Sequence of chain 2.A:
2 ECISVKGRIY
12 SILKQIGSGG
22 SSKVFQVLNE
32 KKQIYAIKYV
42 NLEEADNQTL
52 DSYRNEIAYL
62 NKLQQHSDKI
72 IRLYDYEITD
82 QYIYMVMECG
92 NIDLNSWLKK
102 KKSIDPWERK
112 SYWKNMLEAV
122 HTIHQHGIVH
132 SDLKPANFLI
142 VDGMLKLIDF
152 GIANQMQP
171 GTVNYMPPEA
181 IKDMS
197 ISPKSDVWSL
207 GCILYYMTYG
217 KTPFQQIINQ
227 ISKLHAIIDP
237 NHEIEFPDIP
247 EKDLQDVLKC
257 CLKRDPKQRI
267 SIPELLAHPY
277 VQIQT

The small molecule below binds the protein below.
Small molecule (SMILES): Cn1cc(-c2ccc(Nc3ccc(C#N)c(NC4CCCCC4)n3)cc2OCC#N)cn1

Binding-site contacts:
Ligand atom C3 contacts residue ASN92 of chain 2.A at 3.7 Å.
Ligand atom C23 contacts residue ASN92 of chain 2.A at 3.8 Å.
Ligand atom C22 contacts residue ASN92 of chain 2.A at 3.6 Å.
Ligand atom N2 contacts residue CYS90 of chain 2.A at 2.6 Å (h-bond).
Ligand atom C7 contacts residue LEU140 of chain 2.A at 3.6 Å (hydrophobic).
Ligand atom C1 contacts residue ASP94 of chain 2.A at 3.4 Å.
Ligand atom C4 contacts residue ILE93 of chain 2.A at 3.7 Å (hydrophobic).
Ligand atom C2 contacts residue ILE93 of chain 2.A at 3.9 Å (hydrophobic).
Ligand atom C18 contacts residue GLY18 of chain 2.A at 3.8 Å.
Ligand atom C9 contacts residue GLU89 of chain 2.A at 3.2 Å.
Ligand atom C6 contacts residue ILE17 of chain 2.A at 3.3 Å (hydrophobic).
Ligand atom C19 contacts residue VAL25 of chain 2.A at 3.8 Å (hydrophobic).
Ligand atom C8 contacts residue CYS90 of chain 2.A at 3.6 Å (hydrophobic).
Ligand atom C5 contacts residue ASP94 of chain 2.A at 3.8 Å.
Ligand atom C21 contacts residue ASN92 of chain 2.A at 3.3 Å.
Ligand atom C5 contacts residue ILE17 of chain 2.A at 3.2 Å (hydrophobic).
Ligand atom C17 contacts residue MET157 of chain 2.A at 3.6 Å (hydrophobic).
Ligand atom N2 contacts residue LEU140 of chain 2.A at 3.4 Å.
Ligand atom C12 contacts residue ILE149 of chain 2.A at 3.5 Å (hydrophobic).
Ligand atom C10 contacts residue GLU89 of chain 2.A at 3.6 Å.
Ligand atom C4 contacts residue ILE17 of chain 2.A at 3.8 Å (hydrophobic).
Ligand atom C10 contacts residue ALA37 of chain 2.A at 3.7 Å (hydrophobic).
Ligand atom C7 contacts residue CYS90 of chain 2.A at 3.4 Å (hydrophobic).
Ligand atom C10 contacts residue ILE72 of chain 2.A at 3.7 Å (hydrophobic).
Ligand atom C20 contacts residue CYS90 of chain 2.A at 3.2 Å (hydrophobic).
Ligand atom C15 contacts residue ALA137 of chain 2.A at 3.9 Å (hydrophobic).
Ligand atom N6 contacts residue GLN27 of chain 2.A at 3.5 Å (h-bond).
Ligand atom C contacts residue SER97 of chain 2.A at 3.8 Å.
Ligand atom C9 contacts residue ALA37 of chain 2.A at 3.4 Å (hydrophobic).
Ligand atom O contacts residue ASN92 of chain 2.A at 2.6 Å (h-bond).
Ligand atom C23 contacts residue CYS90 of chain 2.A at 3.5 Å (hydrophobic).
Ligand atom C21 contacts residue ILE93 of chain 2.A at 3.8 Å (hydrophobic).
Ligand atom N6 contacts residue CYS90 of chain 2.A at 3.0 Å (h-bond).
Ligand atom C23 contacts residue GLY91 of chain 2.A at 3.5 Å.
Ligand atom C9 contacts residue CYS90 of chain 2.A at 3.7 Å (hydrophobic).
Ligand atom N3 contacts residue MET88 of chain 2.A at 3.6 Å (h-bond).
Ligand atom N6 contacts residue GLY91 of chain 2.A at 2.8 Å (h-bond).
Ligand atom N3 contacts residue ILE149 of chain 2.A at 3.5 Å.
Ligand atom C1 contacts residue ILE93 of chain 2.A at 3.8 Å (hydrophobic).
Ligand atom C23 contacts residue GLN27 of chain 2.A at 3.5 Å.